Sequence of chain 1.A:
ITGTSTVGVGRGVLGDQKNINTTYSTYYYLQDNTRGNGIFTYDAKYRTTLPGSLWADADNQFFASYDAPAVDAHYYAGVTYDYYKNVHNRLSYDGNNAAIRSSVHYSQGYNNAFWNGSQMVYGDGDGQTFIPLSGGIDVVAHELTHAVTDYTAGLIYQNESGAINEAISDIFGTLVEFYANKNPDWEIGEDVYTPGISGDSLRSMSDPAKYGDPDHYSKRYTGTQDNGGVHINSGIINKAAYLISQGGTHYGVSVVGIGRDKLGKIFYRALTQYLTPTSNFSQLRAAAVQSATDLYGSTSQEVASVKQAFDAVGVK

A protein and the small-molecule ligand that binds it are described below.
Small molecule (SMILES): c1cnc2c(c1)ccc1cccnc12

Binding-site contacts:
Ligand atom C4 contacts residue TYR42 of chain 1.A at 4.4 Å (hydrophobic).
Ligand atom N1 contacts residue ARG101 of chain 1.A at 3.7 Å.
Ligand atom N1 contacts residue SER118 of chain 1.A at 4.1 Å.
Ligand atom C5 contacts residue TYR42 of chain 1.A at 4.3 Å (hydrophobic).
Ligand atom C10 contacts residue ARG101 of chain 1.A at 3.5 Å.
Ligand atom C3 contacts residue ARG101 of chain 1.A at 3.8 Å.
Ligand atom C2 contacts residue GLN119 of chain 1.A at 4.1 Å.
Ligand atom C6 contacts residue ARG101 of chain 1.A at 3.5 Å.
Ligand atom C2 contacts residue SER118 of chain 1.A at 4.0 Å.
Ligand atom C3 contacts residue PRO51 of chain 1.A at 4.1 Å (hydrophobic).
Ligand atom C2 contacts residue ARG101 of chain 1.A at 3.9 Å.
Ligand atom C5 contacts residue ARG101 of chain 1.A at 3.6 Å.
Ligand atom C4 contacts residue ARG101 of chain 1.A at 3.5 Å.
Ligand atom C4A contacts residue ARG101 of chain 1.A at 3.2 Å.
Ligand atom C6A contacts residue ARG101 of chain 1.A at 3.6 Å.
Ligand atom C7 contacts residue ARG101 of chain 1.A at 3.8 Å.
Ligand atom C3 contacts residue GLN119 of chain 1.A at 3.6 Å.
Ligand atom N10 contacts residue ARG101 of chain 1.A at 4.2 Å.
Ligand atom C1A contacts residue ARG101 of chain 1.A at 3.3 Å.
Ligand atom C4 contacts residue PRO51 of chain 1.A at 3.8 Å (hydrophobic).